The protein below binds the small molecule below.
Small molecule (SMILES): Nc1ncnc2c1ncn2[C@@H]1O[C@H](CO[P](=O)(O)C[P](=O)(O)OP(=O)(O)O)[C@@H](O)[C@H]1O

Sequence of chain 1.C:
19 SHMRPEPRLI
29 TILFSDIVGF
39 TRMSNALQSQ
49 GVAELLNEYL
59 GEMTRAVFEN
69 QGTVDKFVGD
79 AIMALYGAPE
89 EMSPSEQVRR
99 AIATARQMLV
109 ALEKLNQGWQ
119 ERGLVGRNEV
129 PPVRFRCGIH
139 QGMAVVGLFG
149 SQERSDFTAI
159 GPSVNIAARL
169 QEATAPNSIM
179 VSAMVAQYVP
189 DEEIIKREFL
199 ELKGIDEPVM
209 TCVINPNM

Binding-site contacts:
Ligand atom PB contacts residue CA1 of chain 1.M at 3.4 Å.
Ligand atom PG contacts residue MG1 of chain 1.L at 3.2 Å.
Ligand atom O1B contacts residue PHE38 of chain 1.C at 2.9 Å (h-bond).
Ligand atom O4' contacts residue ALA166 of chain 1.B at 3.5 Å.
Ligand atom O2G contacts residue VAL36 of chain 1.C at 3.6 Å.
Ligand atom O2B contacts residue ILE35 of chain 1.C at 3.1 Å (h-bond).
Ligand atom C5' contacts residue ARG167 of chain 1.B at 3.6 Å.
Ligand atom O1G contacts residue CA1 of chain 1.M at 2.3 Å.
Ligand atom O2B contacts residue CA1 of chain 1.M at 2.2 Å.
Ligand atom O2' contacts residue VAL76 of chain 1.C at 3.3 Å.
Ligand atom N3 contacts residue VAL76 of chain 1.C at 3.5 Å.
Ligand atom O1G contacts residue MG1 of chain 1.L at 2.9 Å.
Ligand atom PA contacts residue CA1 of chain 1.M at 3.3 Å.
Ligand atom O2B contacts residue PHE38 of chain 1.C at 2.9 Å (h-bond).
Ligand atom PA contacts residue MG1 of chain 1.L at 3.5 Å.
Ligand atom O1G contacts residue ILE35 of chain 1.C at 3.1 Å (h-bond).
Ligand atom N6 contacts residue THR156 of chain 1.B at 3.1 Å (h-bond).
Ligand atom O2G contacts residue ARG134 of chain 1.C at 3.1 Å (salt-bridge).
Ligand atom O1A contacts residue CA1 of chain 1.M at 2.1 Å.
Ligand atom N7 contacts residue GLY77 of chain 1.C at 3.6 Å.
Ligand atom PG contacts residue CA1 of chain 1.M at 3.6 Å.
Ligand atom N1 contacts residue MET81 of chain 1.B at 3.2 Å (h-bond).
Ligand atom C8 contacts residue ASN163 of chain 1.B at 3.2 Å.
Ligand atom C6 contacts residue GLY77 of chain 1.C at 3.5 Å.
Ligand atom O2G contacts residue GLY37 of chain 1.C at 2.7 Å (h-bond).
Ligand atom O1A contacts residue ASP78 of chain 1.C at 3.4 Å (salt-bridge).
Ligand atom C5 contacts residue GLY77 of chain 1.C at 3.6 Å.
Ligand atom O4' contacts residue ASN163 of chain 1.B at 3.6 Å.
Ligand atom N6 contacts residue ALA157 of chain 1.B at 3.2 Å (h-bond).
Ligand atom O1G contacts residue ASP34 of chain 1.C at 3.4 Å (salt-bridge).
Ligand atom N1 contacts residue LYS74 of chain 1.B at 2.9 Å (salt-bridge).
Ligand atom PB contacts residue PHE38 of chain 1.C at 3.5 Å.
Ligand atom C2 contacts residue MET81 of chain 1.B at 3.6 Å (hydrophobic).
Ligand atom N6 contacts residue LYS74 of chain 1.B at 3.5 Å (salt-bridge).
Ligand atom O2B contacts residue GLY37 of chain 1.C at 3.5 Å (h-bond).
Ligand atom O1B contacts residue GLY37 of chain 1.C at 3.4 Å.
Ligand atom O3G contacts residue MG1 of chain 1.L at 2.5 Å.
Ligand atom O2A contacts residue MG1 of chain 1.L at 2.2 Å.
Ligand atom O1B contacts residue THR39 of chain 1.C at 2.8 Å (h-bond).
Ligand atom N6 contacts residue GLY77 of chain 1.C at 3.6 Å.

Sequence of chain 1.B:
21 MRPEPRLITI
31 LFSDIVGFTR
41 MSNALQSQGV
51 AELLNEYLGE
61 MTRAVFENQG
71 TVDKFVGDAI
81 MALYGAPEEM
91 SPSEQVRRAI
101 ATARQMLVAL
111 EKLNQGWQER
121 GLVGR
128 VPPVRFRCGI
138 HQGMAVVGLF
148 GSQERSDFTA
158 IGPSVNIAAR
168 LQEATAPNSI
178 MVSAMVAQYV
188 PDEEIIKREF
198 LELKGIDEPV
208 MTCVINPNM